Binding-site contacts:
Ligand atom C3 contacts residue THR41 of chain 1.C at 4.3 Å.
Ligand atom C6 contacts residue THR41 of chain 1.C at 3.5 Å.
Ligand atom C2 contacts residue GLY44 of chain 1.C at 4.0 Å.
Ligand atom C5 contacts residue THR41 of chain 1.C at 3.5 Å.
Ligand atom C2 contacts residue THR41 of chain 1.C at 4.0 Å.
Ligand atom C2 contacts residue ILE42 of chain 1.C at 3.5 Å (hydrophobic).
Ligand atom N2 contacts residue ILE42 of chain 1.C at 2.9 Å (h-bond).
Ligand atom C2 contacts residue GLY45 of chain 1.C at 4.5 Å.
Ligand atom C7 contacts residue THR41 of chain 1.C at 3.8 Å.
Ligand atom C8 contacts residue THR41 of chain 1.C at 3.6 Å.
Ligand atom C3 contacts residue ILE42 of chain 1.C at 3.6 Å (hydrophobic).
Ligand atom C4 contacts residue THR41 of chain 1.C at 4.2 Å.
Ligand atom C1 contacts residue GLY45 of chain 1.C at 3.8 Å.
Ligand atom C1 contacts residue GLY44 of chain 1.C at 3.7 Å.
Ligand atom C1 contacts residue THR41 of chain 1.C at 3.8 Å.
Ligand atom N1 contacts residue THR41 of chain 1.C at 3.8 Å.

Sequence of chain 1.C:
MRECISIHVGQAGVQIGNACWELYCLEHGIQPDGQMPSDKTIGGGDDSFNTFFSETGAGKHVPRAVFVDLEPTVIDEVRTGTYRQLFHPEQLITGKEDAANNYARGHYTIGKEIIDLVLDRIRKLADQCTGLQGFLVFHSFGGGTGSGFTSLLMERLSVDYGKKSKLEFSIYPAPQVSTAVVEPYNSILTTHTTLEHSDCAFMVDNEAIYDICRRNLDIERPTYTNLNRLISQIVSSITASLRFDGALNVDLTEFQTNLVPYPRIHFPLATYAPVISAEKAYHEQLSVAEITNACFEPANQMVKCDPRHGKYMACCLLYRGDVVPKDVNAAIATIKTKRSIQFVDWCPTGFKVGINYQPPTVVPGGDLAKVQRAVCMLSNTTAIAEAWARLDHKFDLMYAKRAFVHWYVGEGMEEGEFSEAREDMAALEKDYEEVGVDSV

This small molecule binds to this protein.
Small molecule (SMILES): CC(=O)N1Cc2ccc(N)cc2C1